A small-molecule ligand and the protein it binds are described below.
Small molecule (SMILES): C[C@@](O)(CCO)CC(=O)[O-]

Sequence of chain 1.B:
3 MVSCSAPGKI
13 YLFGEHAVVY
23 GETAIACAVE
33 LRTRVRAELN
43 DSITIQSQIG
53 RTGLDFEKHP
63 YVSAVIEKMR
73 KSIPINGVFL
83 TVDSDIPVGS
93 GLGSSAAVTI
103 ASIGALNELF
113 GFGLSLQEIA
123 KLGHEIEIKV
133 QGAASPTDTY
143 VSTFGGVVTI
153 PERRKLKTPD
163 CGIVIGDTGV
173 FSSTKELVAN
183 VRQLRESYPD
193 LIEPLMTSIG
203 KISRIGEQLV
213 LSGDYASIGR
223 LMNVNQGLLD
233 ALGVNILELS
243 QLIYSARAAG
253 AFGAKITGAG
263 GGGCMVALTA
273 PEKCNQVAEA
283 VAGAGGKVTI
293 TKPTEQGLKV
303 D

Binding-site contacts:
Ligand atom C2 contacts residue GLU17 of chain 1.B at 4.1 Å.
Ligand atom C2 contacts residue ALA261 of chain 1.B at 4.1 Å (hydrophobic).
Ligand atom C8 contacts residue GLY260 of chain 1.B at 4.0 Å.
Ligand atom C3 contacts residue HIS18 of chain 1.B at 3.9 Å.
Ligand atom C8 contacts residue ALA261 of chain 1.B at 3.9 Å (hydrophobic).
Ligand atom O4 contacts residue TYR13 of chain 1.B at 3.7 Å.
Ligand atom C6 contacts residue GLY260 of chain 1.B at 4.5 Å.
Ligand atom O8 contacts residue GLY93 of chain 1.B at 3.7 Å.
Ligand atom C6 contacts residue HIS18 of chain 1.B at 3.5 Å.
Ligand atom C6 contacts residue VAL180 of chain 1.B at 4.3 Å (hydrophobic).
Ligand atom C6 contacts residue ALA261 of chain 1.B at 4.0 Å (hydrophobic).
Ligand atom C2 contacts residue GLY260 of chain 1.B at 3.9 Å.
Ligand atom O7 contacts residue GLU17 of chain 1.B at 3.9 Å.
Ligand atom O7 contacts residue HIS18 of chain 1.B at 2.9 Å (h-bond).
Ligand atom C3 contacts residue GLU17 of chain 1.B at 4.4 Å.
Ligand atom C4 contacts residue VAL180 of chain 1.B at 4.4 Å (hydrophobic).
Ligand atom O8 contacts residue GLY260 of chain 1.B at 4.0 Å.
Ligand atom O8 contacts residue TYR13 of chain 1.B at 4.0 Å.